This small molecule binds to this protein.
Small molecule (SMILES): CC(=O)N[C@H]1[C@H](O[C@H]2[C@H](O)[C@@H](NC(C)=O)CO[C@@H]2CO)O[C@H](CO)[C@@H](O)[C@@H]1O

Binding-site contacts:
Ligand atom C5 contacts residue HIS158 of chain 49.A at 4.4 Å.
Ligand atom C5 contacts residue THR155 of chain 49.A at 4.0 Å.
Ligand atom O5 contacts residue THR155 of chain 49.A at 3.4 Å (h-bond).
Ligand atom O6 contacts residue HIS149 of chain 49.A at 3.2 Å.
Ligand atom C5 contacts residue HIS149 of chain 49.A at 3.6 Å.
Ligand atom C1 contacts residue HIS149 of chain 49.A at 3.5 Å.
Ligand atom C6 contacts residue GLY156 of chain 49.A at 4.0 Å.
Ligand atom C2 contacts residue ASN153 of chain 49.A at 2.6 Å.
Ligand atom C1 contacts residue ASN153 of chain 49.A at 1.4 Å.
Ligand atom C5 contacts residue ASN153 of chain 49.A at 3.6 Å.
Ligand atom O5 contacts residue ASN153 of chain 49.A at 2.2 Å (h-bond).
Ligand atom C3 contacts residue ASN153 of chain 49.A at 3.9 Å.
Ligand atom O3 contacts residue HIS149 of chain 49.A at 4.0 Å.
Ligand atom C4 contacts residue HIS149 of chain 49.A at 3.4 Å.
Ligand atom O4 contacts residue HIS149 of chain 49.A at 4.3 Å.
Ligand atom C5 contacts residue GLY156 of chain 49.A at 4.3 Å.
Ligand atom C2 contacts residue HIS149 of chain 49.A at 3.5 Å.
Ligand atom C8 contacts residue ASN153 of chain 49.A at 4.4 Å.
Ligand atom O5 contacts residue HIS149 of chain 49.A at 3.6 Å.
Ligand atom C1 contacts residue HIS158 of chain 49.A at 4.1 Å.
Ligand atom N2 contacts residue HIS149 of chain 49.A at 4.3 Å.
Ligand atom C6 contacts residue HIS149 of chain 49.A at 4.3 Å.
Ligand atom N2 contacts residue ASN153 of chain 49.A at 3.1 Å (h-bond).
Ligand atom C8 contacts residue GLY102 of chain 35.A at 3.6 Å.
Ligand atom O5 contacts residue GLY156 of chain 49.A at 4.2 Å.
Ligand atom C3 contacts residue HIS149 of chain 49.A at 4.0 Å.
Ligand atom C4 contacts residue ASN153 of chain 49.A at 4.2 Å.
Ligand atom C1 contacts residue THR155 of chain 49.A at 3.3 Å.
Ligand atom O5 contacts residue HIS158 of chain 49.A at 3.4 Å.
Ligand atom C6 contacts residue HIS158 of chain 49.A at 4.2 Å.
Ligand atom C7 contacts residue HIS149 of chain 49.A at 4.3 Å.
Ligand atom C7 contacts residue ASN153 of chain 49.A at 4.1 Å.
Ligand atom O7 contacts residue HIS149 of chain 49.A at 3.3 Å.
Ligand atom O6 contacts residue HIS158 of chain 49.A at 4.2 Å.

Sequence of chain 49.A:
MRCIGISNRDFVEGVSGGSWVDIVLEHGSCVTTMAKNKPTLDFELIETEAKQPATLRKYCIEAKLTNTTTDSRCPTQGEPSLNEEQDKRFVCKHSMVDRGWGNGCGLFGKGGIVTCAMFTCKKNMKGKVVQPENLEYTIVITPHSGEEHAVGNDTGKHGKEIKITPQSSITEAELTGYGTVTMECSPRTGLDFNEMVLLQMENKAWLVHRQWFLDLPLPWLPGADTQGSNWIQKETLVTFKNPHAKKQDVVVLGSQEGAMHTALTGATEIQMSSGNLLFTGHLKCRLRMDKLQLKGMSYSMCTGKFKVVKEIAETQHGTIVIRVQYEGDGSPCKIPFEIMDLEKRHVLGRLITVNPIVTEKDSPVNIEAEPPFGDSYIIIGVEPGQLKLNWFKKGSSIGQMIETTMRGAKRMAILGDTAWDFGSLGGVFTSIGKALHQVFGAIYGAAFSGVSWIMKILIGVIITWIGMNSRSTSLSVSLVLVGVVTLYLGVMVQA

Sequence of chain 35.A:
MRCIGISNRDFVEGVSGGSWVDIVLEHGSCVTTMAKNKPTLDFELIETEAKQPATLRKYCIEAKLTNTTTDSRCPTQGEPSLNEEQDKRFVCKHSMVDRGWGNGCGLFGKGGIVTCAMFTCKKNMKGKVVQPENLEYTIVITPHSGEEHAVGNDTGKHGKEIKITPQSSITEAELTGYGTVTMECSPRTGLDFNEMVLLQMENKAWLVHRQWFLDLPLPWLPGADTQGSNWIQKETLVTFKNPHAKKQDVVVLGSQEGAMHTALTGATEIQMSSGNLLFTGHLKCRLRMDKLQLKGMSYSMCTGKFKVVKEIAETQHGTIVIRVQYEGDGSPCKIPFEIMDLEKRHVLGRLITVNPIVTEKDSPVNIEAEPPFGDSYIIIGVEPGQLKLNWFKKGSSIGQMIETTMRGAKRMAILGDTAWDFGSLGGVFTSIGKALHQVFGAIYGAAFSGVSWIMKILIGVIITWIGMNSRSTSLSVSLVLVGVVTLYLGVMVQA